Sequence of chain 1.B:
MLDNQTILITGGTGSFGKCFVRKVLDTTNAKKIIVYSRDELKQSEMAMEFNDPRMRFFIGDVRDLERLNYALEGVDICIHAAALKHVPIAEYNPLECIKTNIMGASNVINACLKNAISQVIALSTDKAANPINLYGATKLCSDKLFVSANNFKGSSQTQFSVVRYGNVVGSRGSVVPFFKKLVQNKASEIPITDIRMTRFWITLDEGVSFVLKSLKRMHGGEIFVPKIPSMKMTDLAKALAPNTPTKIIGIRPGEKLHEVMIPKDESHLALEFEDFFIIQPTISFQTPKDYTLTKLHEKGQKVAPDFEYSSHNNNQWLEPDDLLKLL

The small molecule below binds the protein below.
Small molecule (SMILES): O=c1ccn([C@@H]2O[C@H](CO[P](=O)(O)O[P](=O)(O)O[C@H]3O[C@H](CO)[C@H](O)[C@H](O)[C@H]3O)[C@@H](O)[C@H]2O)c(=O)[nH]1

Binding-site contacts:
Ligand atom O2' contacts residue SER191 of chain 1.B at 3.4 Å.
Ligand atom O1B contacts residue VAL192 of chain 1.B at 3.1 Å (h-bond).
Ligand atom C2D contacts residue THR210 of chain 1.B at 3.8 Å.
Ligand atom C4 contacts residue PHE196 of chain 1.B at 3.6 Å (hydrophobic).
Ligand atom C2 contacts residue PRO208 of chain 1.B at 3.8 Å (hydrophobic).
Ligand atom O4 contacts residue PHE196 of chain 1.B at 3.4 Å.
Ligand atom C5D contacts residue ASN184 of chain 1.B at 3.7 Å.
Ligand atom O2D contacts residue THR210 of chain 1.B at 2.6 Å (h-bond).
Ligand atom C4 contacts residue ARG269 of chain 1.B at 3.3 Å.
Ligand atom O4' contacts residue LYS102 of chain 1.B at 3.6 Å.
Ligand atom O3' contacts residue LYS102 of chain 1.B at 3.1 Å (salt-bridge).
Ligand atom O4 contacts residue PRO208 of chain 1.B at 3.3 Å (h-bond).
Ligand atom O2 contacts residue ILE209 of chain 1.B at 3.7 Å.
Ligand atom N3 contacts residue PHE196 of chain 1.B at 3.8 Å.
Ligand atom C3D contacts residue GLU272 of chain 1.B at 3.6 Å.
Ligand atom O3' contacts residue ARG189 of chain 1.B at 3.2 Å (salt-bridge).
Ligand atom C4D contacts residue MET250 of chain 1.B at 3.9 Å (hydrophobic).
Ligand atom O1B contacts residue SER191 of chain 1.B at 3.2 Å.
Ligand atom O2' contacts residue SER188 of chain 1.B at 2.9 Å (h-bond).
Ligand atom C3' contacts residue GLY190 of chain 1.B at 3.1 Å.
Ligand atom C2D contacts residue GLU272 of chain 1.B at 3.1 Å.
Ligand atom O4D contacts residue MET250 of chain 1.B at 3.0 Å.
Ligand atom O3D contacts residue ARG216 of chain 1.B at 3.1 Å.
Ligand atom O3D contacts residue MET214 of chain 1.B at 3.2 Å.
Ligand atom O2B contacts residue ASN184 of chain 1.B at 3.3 Å (h-bond).
Ligand atom O3' contacts residue GLY190 of chain 1.B at 3.7 Å.
Ligand atom C4' contacts residue GLY190 of chain 1.B at 3.5 Å.
Ligand atom O4 contacts residue ARG269 of chain 1.B at 3.2 Å (salt-bridge).
Ligand atom O2D contacts residue GLU272 of chain 1.B at 3.1 Å (salt-bridge).
Ligand atom C4 contacts residue PRO208 of chain 1.B at 3.5 Å (hydrophobic).
Ligand atom C5 contacts residue ARG269 of chain 1.B at 3.5 Å.
Ligand atom O2 contacts residue PRO208 of chain 1.B at 3.9 Å.
Ligand atom O3B contacts residue SER191 of chain 1.B at 3.2 Å.
Ligand atom N3 contacts residue PRO208 of chain 1.B at 2.8 Å (h-bond).
Ligand atom O2D contacts residue MET214 of chain 1.B at 3.2 Å.
Ligand atom C2' contacts residue LYS102 of chain 1.B at 3.8 Å.
Ligand atom C1D contacts residue MET250 of chain 1.B at 3.6 Å (hydrophobic).
Ligand atom O2 contacts residue THR210 of chain 1.B at 3.3 Å (h-bond).
Ligand atom C3D contacts residue ARG216 of chain 1.B at 3.8 Å.
Ligand atom PB contacts residue SER191 of chain 1.B at 3.8 Å.